Sequence of chain 1.P:
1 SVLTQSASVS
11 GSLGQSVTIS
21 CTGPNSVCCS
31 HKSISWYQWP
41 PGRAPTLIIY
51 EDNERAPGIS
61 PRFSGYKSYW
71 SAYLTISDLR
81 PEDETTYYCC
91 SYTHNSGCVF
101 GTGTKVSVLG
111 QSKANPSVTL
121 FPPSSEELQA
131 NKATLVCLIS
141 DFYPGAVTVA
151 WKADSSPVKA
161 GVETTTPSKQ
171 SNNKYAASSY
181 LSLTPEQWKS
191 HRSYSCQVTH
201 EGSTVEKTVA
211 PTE

Sequence of chain 1.O:
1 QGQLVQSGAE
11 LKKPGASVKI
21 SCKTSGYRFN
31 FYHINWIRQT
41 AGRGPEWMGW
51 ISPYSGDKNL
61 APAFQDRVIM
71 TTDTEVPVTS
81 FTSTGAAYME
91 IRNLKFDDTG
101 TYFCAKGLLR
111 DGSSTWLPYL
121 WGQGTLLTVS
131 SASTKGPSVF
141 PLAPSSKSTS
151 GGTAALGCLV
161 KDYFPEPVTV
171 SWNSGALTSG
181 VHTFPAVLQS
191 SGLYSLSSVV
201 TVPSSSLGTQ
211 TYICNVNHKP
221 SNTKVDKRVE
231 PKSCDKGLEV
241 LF

Sequence of chain 1.C:
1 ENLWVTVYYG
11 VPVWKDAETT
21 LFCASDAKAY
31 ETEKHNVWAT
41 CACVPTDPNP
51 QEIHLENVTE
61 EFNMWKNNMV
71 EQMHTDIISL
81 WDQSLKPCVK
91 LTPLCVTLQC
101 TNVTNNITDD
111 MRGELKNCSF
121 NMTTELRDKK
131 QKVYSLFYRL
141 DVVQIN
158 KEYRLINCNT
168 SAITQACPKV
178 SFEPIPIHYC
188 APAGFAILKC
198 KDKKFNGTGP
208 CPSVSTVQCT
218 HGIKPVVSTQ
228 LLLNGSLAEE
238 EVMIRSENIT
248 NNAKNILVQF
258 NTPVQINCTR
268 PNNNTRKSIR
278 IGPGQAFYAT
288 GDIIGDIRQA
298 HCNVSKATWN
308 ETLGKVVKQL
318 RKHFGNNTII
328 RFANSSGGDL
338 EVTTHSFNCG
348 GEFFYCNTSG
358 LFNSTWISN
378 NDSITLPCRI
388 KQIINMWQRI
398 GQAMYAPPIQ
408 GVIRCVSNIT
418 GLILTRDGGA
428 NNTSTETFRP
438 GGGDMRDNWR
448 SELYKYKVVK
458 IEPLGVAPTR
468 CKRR

A small-molecule ligand and the protein it binds are described below.
Small molecule (SMILES): CC(=O)N[C@H]1[C@H](O[C@H]2[C@H](O)[C@@H](NC(C)=O)CO[C@@H]2CO)O[C@H](CO)[C@@H](O[C@@H]2O[C@H](CO[C@H]3O[C@H](CO)[C@@H](O)[C@H](O)[C@@H]3O)[C@@H](O)[C@H](O[C@H]3O[C@H](CO)[C@@H](O)[C@H](O)[C@@H]3O)[C@@H]2O)[C@@H]1O

Sequence of chain 1.L:
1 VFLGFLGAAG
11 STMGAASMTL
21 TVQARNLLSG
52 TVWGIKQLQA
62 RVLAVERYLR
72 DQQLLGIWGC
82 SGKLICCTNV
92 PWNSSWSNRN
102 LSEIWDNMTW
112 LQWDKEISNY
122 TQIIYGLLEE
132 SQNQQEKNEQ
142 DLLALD

Binding-site contacts:
Ligand atom O5 contacts residue ASN57 of chain 1.C at 2.1 Å (h-bond).
Ligand atom C3 contacts residue ASN95 of chain 1.P at 3.9 Å.
Ligand atom O5 contacts residue ASP57 of chain 1.O at 3.7 Å.
Ligand atom C8 contacts residue SER52 of chain 1.O at 3.8 Å.
Ligand atom C2 contacts residue ASN57 of chain 1.C at 2.4 Å.
Ligand atom C8 contacts residue LEU3 of chain 1.L at 3.5 Å (hydrophobic).
Ligand atom C3 contacts residue HIS33 of chain 1.O at 3.9 Å.
Ligand atom C5 contacts residue ASN57 of chain 1.C at 3.5 Å.
Ligand atom O5 contacts residue ARG110 of chain 1.O at 3.4 Å (salt-bridge).
Ligand atom C8 contacts residue HIS33 of chain 1.O at 3.8 Å.
Ligand atom C1 contacts residue ASN57 of chain 1.C at 1.5 Å.
Ligand atom O6 contacts residue ASP57 of chain 1.O at 3.8 Å.
Ligand atom C6 contacts residue ARG110 of chain 1.O at 3.7 Å.
Ligand atom O7 contacts residue SER52 of chain 1.O at 2.1 Å (h-bond).
Ligand atom C4 contacts residue ASP57 of chain 1.O at 3.8 Å.
Ligand atom O6 contacts residue ASN30 of chain 1.O at 3.4 Å (h-bond).
Ligand atom C6 contacts residue ASP57 of chain 1.O at 3.2 Å.
Ligand atom C4 contacts residue ASN95 of chain 1.P at 3.8 Å.
Ligand atom O2 contacts residue TRP50 of chain 1.O at 4.0 Å.
Ligand atom O3 contacts residue SER52 of chain 1.O at 3.9 Å.
Ligand atom O7 contacts residue HIS33 of chain 1.O at 4.0 Å.
Ligand atom O6 contacts residue PHE31 of chain 1.O at 3.2 Å.
Ligand atom C8 contacts residue PHE31 of chain 1.O at 3.4 Å (hydrophobic).
Ligand atom O4 contacts residue ASN95 of chain 1.P at 3.0 Å.
Ligand atom O2 contacts residue ASP57 of chain 1.O at 3.9 Å.
Ligand atom C8 contacts residue ASN30 of chain 1.O at 4.0 Å.
Ligand atom C7 contacts residue HIS33 of chain 1.O at 3.8 Å.
Ligand atom C5 contacts residue ASP57 of chain 1.O at 3.8 Å.
Ligand atom C7 contacts residue SER52 of chain 1.O at 3.2 Å.
Ligand atom C6 contacts residue HIS94 of chain 1.P at 3.3 Å.
Ligand atom C8 contacts residue TYR32 of chain 1.O at 3.8 Å (hydrophobic).
Ligand atom O4 contacts residue HIS94 of chain 1.P at 2.8 Å (h-bond).
Ligand atom C3 contacts residue ASN57 of chain 1.C at 3.8 Å.
Ligand atom N2 contacts residue ASN57 of chain 1.C at 2.8 Å (h-bond).
Ligand atom O3 contacts residue HIS33 of chain 1.O at 3.0 Å.
Ligand atom O6 contacts residue ARG110 of chain 1.O at 3.7 Å.
Ligand atom C4 contacts residue HIS94 of chain 1.P at 4.0 Å.
Ligand atom C8 contacts residue GLU56 of chain 1.C at 3.8 Å.
Ligand atom N2 contacts residue HIS33 of chain 1.O at 4.0 Å.
Ligand atom O3 contacts residue ASN95 of chain 1.P at 2.9 Å.